Binding-site contacts:
Ligand atom O13 contacts residue ASN135 of chain 3.C at 2.9 Å (h-bond).
Ligand atom C2 contacts residue FE21 of chain 3.K at 3.5 Å.
Ligand atom O6 contacts residue LEU144 of chain 3.C at 4.2 Å.
Ligand atom C3 contacts residue FE21 of chain 3.K at 3.3 Å.
Ligand atom C2 contacts residue GLU142 of chain 3.C at 4.2 Å.
Ligand atom C2 contacts residue TYR103 of chain 3.C at 4.2 Å (hydrophobic).
Ligand atom O15 contacts residue LYS23 of chain 2.C at 2.8 Å (salt-bridge).
Ligand atom C1 contacts residue FE21 of chain 3.K at 4.2 Å.
Ligand atom C1 contacts residue GLU142 of chain 3.C at 3.6 Å.
Ligand atom O6 contacts residue HIS180 of chain 3.C at 3.4 Å (h-bond).
Ligand atom O15 contacts residue FE21 of chain 3.K at 4.2 Å.
Ligand atom P1 contacts residue ARG97 of chain 3.C at 3.6 Å.
Ligand atom P1 contacts residue ASN135 of chain 3.C at 3.9 Å.
Ligand atom O14 contacts residue HIS180 of chain 3.C at 3.5 Å (h-bond).
Ligand atom O14 contacts residue GLU142 of chain 3.C at 4.0 Å.
Ligand atom O13 contacts residue HIS180 of chain 3.C at 4.1 Å.
Ligand atom C2 contacts residue TYR105 of chain 3.C at 3.9 Å (hydrophobic).
Ligand atom P1 contacts residue HIS180 of chain 3.C at 4.3 Å.
Ligand atom O14 contacts residue HIS138 of chain 3.C at 3.0 Å (h-bond).
Ligand atom O13 contacts residue TYR103 of chain 3.C at 3.7 Å.
Ligand atom P1 contacts residue FE21 of chain 3.K at 3.1 Å.
Ligand atom C3 contacts residue HIS180 of chain 3.C at 4.2 Å.
Ligand atom O13 contacts residue TYR105 of chain 3.C at 4.1 Å.
Ligand atom O6 contacts residue GLU142 of chain 3.C at 2.5 Å (salt-bridge).
Ligand atom P1 contacts residue TYR105 of chain 3.C at 3.7 Å.
Ligand atom O14 contacts residue FE21 of chain 3.K at 1.9 Å.
Ligand atom O15 contacts residue TYR105 of chain 3.C at 2.6 Å (h-bond).
Ligand atom O6 contacts residue PHE182 of chain 3.C at 4.0 Å.
Ligand atom C1 contacts residue PHE182 of chain 3.C at 3.8 Å (hydrophobic).
Ligand atom C2 contacts residue LYS23 of chain 2.C at 4.3 Å.
Ligand atom O13 contacts residue ARG97 of chain 3.C at 2.7 Å (salt-bridge).
Ligand atom C1 contacts residue LEU144 of chain 3.C at 4.2 Å (hydrophobic).
Ligand atom C3 contacts residue GLU142 of chain 3.C at 3.6 Å.
Ligand atom O14 contacts residue LYS23 of chain 2.C at 3.2 Å (salt-bridge).
Ligand atom P1 contacts residue LYS23 of chain 2.C at 3.7 Å.
Ligand atom O15 contacts residue ARG97 of chain 3.C at 3.5 Å (salt-bridge).
Ligand atom O13 contacts residue FE21 of chain 3.K at 3.7 Å.
Ligand atom O6 contacts residue FE21 of chain 3.K at 2.3 Å.
Ligand atom C3 contacts residue PHE182 of chain 3.C at 4.0 Å (hydrophobic).
Ligand atom O14 contacts residue ASN135 of chain 3.C at 3.8 Å.

Sequence of chain 3.C:
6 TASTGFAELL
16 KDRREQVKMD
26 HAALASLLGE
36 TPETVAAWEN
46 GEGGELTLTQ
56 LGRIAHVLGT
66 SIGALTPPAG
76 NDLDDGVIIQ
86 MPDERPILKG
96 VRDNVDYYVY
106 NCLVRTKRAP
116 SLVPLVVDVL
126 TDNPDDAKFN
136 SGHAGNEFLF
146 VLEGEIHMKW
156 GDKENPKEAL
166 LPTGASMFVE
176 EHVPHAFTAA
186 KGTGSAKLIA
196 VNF

This protein binds this small molecule.
Small molecule (SMILES): C[C@H](O)CP(=O)(O)O

Sequence of chain 2.C:
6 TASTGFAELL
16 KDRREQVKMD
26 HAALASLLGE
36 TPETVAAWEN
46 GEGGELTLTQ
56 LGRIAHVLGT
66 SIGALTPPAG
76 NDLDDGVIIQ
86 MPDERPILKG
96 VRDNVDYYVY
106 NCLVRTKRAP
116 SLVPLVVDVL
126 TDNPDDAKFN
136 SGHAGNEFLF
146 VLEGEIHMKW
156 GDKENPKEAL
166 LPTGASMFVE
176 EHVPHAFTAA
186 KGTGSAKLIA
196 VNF